Binding-site contacts:
Ligand atom O1A contacts residue TYR24 of chain 1.G at 2.6 Å (h-bond).
Ligand atom C5 contacts residue HIS89 of chain 1.F at 3.6 Å.
Ligand atom O1A contacts residue ARG306 of chain 1.G at 3.2 Å (salt-bridge).
Ligand atom N7 contacts residue HIS89 of chain 1.F at 3.6 Å.
Ligand atom O67 contacts residue HIS162 of chain 1.E at 3.6 Å.
Ligand atom N9 contacts residue HIS89 of chain 1.F at 3.4 Å.
Ligand atom O2A contacts residue ARG341 of chain 1.F at 2.9 Å (salt-bridge).
Ligand atom O3' contacts residue ASP90 of chain 1.F at 2.9 Å (salt-bridge).
Ligand atom O2A contacts residue ALA338 of chain 1.F at 3.5 Å (h-bond).
Ligand atom O6 contacts residue ARG332 of chain 1.F at 3.2 Å (salt-bridge).
Ligand atom O67 contacts residue THR161 of chain 1.E at 2.6 Å (h-bond).
Ligand atom O2A contacts residue SER337 of chain 1.F at 2.2 Å (h-bond).
Ligand atom O65 contacts residue SER115 of chain 1.F at 3.1 Å (h-bond).
Ligand atom C1' contacts residue ASP90 of chain 1.F at 3.6 Å.
Ligand atom O3A contacts residue ARG306 of chain 1.G at 3.5 Å (salt-bridge).
Ligand atom PA contacts residue ARG23 of chain 1.G at 3.5 Å.
Ligand atom O67 contacts residue GLN244 of chain 1.F at 2.9 Å (h-bond).
Ligand atom C4 contacts residue HIS89 of chain 1.F at 3.4 Å.
Ligand atom O3' contacts residue GLU84 of chain 1.F at 3.5 Å (salt-bridge).
Ligand atom O6 contacts residue GLN244 of chain 1.F at 3.0 Å (h-bond).
Ligand atom O2' contacts residue MET302 of chain 1.G at 3.3 Å.
Ligand atom O1A contacts residue ARG23 of chain 1.G at 2.8 Å (salt-bridge).
Ligand atom C2' contacts residue ARG88 of chain 1.F at 3.4 Å.
Ligand atom O2' contacts residue ARG88 of chain 1.F at 3.0 Å (salt-bridge).
Ligand atom C64 contacts residue THR161 of chain 1.E at 3.5 Å.
Ligand atom O65 contacts residue THR114 of chain 1.F at 3.4 Å.
Ligand atom N7 contacts residue HIS162 of chain 1.E at 3.3 Å.
Ligand atom C8 contacts residue HIS89 of chain 1.F at 3.5 Å.
Ligand atom O5' contacts residue ARG23 of chain 1.G at 2.9 Å (salt-bridge).
Ligand atom PA contacts residue SER337 of chain 1.F at 3.5 Å.
Ligand atom O4' contacts residue ASP90 of chain 1.F at 3.6 Å.
Ligand atom PA contacts residue TYR24 of chain 1.G at 3.5 Å.
Ligand atom O66 contacts residue HIS89 of chain 1.F at 2.9 Å (h-bond).
Ligand atom C62 contacts residue SER115 of chain 1.F at 3.2 Å.
Ligand atom O68 contacts residue HIS162 of chain 1.E at 3.6 Å.
Ligand atom O5' contacts residue ARG341 of chain 1.F at 3.3 Å (salt-bridge).
Ligand atom O68 contacts residue ASN300 of chain 1.G at 3.4 Å (h-bond).
Ligand atom N3 contacts residue SER115 of chain 1.F at 3.6 Å.
Ligand atom O68 contacts residue LYS298 of chain 1.G at 3.0 Å (salt-bridge).
Ligand atom O66 contacts residue SER115 of chain 1.F at 2.8 Å (h-bond).

Sequence of chain 1.E:
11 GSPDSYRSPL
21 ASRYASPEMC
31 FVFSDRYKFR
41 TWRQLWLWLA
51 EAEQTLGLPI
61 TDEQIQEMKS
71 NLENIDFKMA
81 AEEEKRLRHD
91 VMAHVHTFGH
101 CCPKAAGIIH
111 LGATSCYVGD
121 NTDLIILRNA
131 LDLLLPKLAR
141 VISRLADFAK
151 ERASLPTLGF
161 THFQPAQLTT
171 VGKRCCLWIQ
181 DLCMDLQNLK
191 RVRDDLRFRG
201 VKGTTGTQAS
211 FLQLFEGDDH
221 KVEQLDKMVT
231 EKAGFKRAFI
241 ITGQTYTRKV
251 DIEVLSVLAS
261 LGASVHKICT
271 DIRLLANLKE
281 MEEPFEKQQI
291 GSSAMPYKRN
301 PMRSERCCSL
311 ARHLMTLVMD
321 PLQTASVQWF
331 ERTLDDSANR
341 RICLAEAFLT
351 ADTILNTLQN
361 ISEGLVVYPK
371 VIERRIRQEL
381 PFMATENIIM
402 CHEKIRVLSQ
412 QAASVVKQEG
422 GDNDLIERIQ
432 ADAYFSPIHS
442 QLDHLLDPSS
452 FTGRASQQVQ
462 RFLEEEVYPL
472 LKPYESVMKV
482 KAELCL

Sequence of chain 1.G:
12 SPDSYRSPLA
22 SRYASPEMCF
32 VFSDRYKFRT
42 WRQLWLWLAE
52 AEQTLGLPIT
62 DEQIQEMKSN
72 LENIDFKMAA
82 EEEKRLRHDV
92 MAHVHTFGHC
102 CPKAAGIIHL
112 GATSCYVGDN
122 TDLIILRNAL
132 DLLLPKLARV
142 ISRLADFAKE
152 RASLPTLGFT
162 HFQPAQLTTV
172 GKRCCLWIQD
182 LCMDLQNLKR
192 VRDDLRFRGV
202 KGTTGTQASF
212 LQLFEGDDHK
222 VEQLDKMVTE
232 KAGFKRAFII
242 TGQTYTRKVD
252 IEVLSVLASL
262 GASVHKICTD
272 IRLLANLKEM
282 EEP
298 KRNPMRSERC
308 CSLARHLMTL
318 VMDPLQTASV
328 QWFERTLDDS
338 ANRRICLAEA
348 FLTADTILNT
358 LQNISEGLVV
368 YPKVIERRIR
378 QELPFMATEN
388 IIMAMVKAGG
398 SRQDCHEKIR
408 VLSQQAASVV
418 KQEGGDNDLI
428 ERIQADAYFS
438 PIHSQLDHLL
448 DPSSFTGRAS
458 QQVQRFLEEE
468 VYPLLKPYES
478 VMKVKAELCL

Sequence of chain 1.F:
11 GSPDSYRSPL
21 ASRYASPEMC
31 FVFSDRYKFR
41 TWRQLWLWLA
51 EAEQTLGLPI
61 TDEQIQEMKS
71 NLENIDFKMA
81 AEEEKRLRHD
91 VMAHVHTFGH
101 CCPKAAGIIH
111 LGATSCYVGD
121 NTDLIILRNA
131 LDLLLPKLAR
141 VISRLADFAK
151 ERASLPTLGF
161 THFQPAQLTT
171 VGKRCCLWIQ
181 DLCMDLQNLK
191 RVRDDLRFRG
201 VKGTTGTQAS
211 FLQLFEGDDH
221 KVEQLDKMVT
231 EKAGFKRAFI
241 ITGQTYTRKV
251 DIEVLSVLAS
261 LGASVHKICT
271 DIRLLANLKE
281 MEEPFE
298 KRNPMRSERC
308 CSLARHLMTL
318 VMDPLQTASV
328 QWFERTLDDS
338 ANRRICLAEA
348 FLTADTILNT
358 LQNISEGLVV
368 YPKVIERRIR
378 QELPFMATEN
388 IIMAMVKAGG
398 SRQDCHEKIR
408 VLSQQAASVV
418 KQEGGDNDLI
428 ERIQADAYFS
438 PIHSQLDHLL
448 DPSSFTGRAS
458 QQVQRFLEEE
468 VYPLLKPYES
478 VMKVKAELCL

A protein and the small-molecule ligand that binds it are described below.
Small molecule (SMILES): Nc1c(C(=O)N[C@@H](CC(=O)O)C(=O)O)ncn1[C@@H]1O[C@H](COP(=O)(O)O)[C@@H](O)[C@@H]1O